This protein binds this small molecule.
Small molecule (SMILES): CC(=O)N[C@@H]1[C@@H](O)[C@H](O)[C@@H](CO)O[C@H]1O

Binding-site contacts:
Ligand atom C5 contacts residue LYS117 of chain 1.C at 4.1 Å.
Ligand atom C1 contacts residue LYS117 of chain 1.C at 4.4 Å.
Ligand atom O5 contacts residue ASN103 of chain 1.C at 2.4 Å (h-bond).
Ligand atom O6 contacts residue ARG140 of chain 1.C at 3.3 Å (salt-bridge).
Ligand atom C3 contacts residue ASN103 of chain 1.C at 3.8 Å.
Ligand atom C5 contacts residue ASN103 of chain 1.C at 3.7 Å.
Ligand atom C6 contacts residue LYS117 of chain 1.C at 3.5 Å.
Ligand atom O5 contacts residue LYS117 of chain 1.C at 3.6 Å.
Ligand atom C4 contacts residue ASN103 of chain 1.C at 4.2 Å.
Ligand atom C5 contacts residue ARG140 of chain 1.C at 4.2 Å.
Ligand atom C8 contacts residue ASN103 of chain 1.C at 3.7 Å.
Ligand atom C6 contacts residue TYR161 of chain 1.C at 4.3 Å (hydrophobic).
Ligand atom C7 contacts residue ASN103 of chain 1.C at 3.0 Å.
Ligand atom C6 contacts residue ARG140 of chain 1.C at 3.3 Å.
Ligand atom O7 contacts residue ASN103 of chain 1.C at 2.9 Å (h-bond).
Ligand atom C1 contacts residue ASN103 of chain 1.C at 1.4 Å.
Ligand atom O5 contacts residue ARG140 of chain 1.C at 3.7 Å.
Ligand atom N2 contacts residue ASN103 of chain 1.C at 3.0 Å (h-bond).
Ligand atom C2 contacts residue ASN103 of chain 1.C at 2.5 Å.

Sequence of chain 1.C:
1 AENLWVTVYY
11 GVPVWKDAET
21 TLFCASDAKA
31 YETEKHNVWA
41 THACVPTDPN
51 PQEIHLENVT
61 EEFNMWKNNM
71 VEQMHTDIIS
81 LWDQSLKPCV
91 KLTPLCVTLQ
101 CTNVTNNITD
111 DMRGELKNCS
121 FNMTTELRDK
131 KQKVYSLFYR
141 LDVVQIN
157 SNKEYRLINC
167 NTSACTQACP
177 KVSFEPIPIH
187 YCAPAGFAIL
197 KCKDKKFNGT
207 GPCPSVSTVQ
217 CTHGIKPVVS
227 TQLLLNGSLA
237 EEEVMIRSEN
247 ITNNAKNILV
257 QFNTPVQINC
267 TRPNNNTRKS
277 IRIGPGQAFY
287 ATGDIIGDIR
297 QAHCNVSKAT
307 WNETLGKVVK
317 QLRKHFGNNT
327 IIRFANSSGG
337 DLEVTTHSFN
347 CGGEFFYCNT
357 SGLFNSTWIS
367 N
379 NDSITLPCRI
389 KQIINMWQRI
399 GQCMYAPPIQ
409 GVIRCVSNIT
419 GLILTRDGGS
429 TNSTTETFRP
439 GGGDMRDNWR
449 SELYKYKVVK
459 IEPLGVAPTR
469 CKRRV